Sequence of chain 1.A:
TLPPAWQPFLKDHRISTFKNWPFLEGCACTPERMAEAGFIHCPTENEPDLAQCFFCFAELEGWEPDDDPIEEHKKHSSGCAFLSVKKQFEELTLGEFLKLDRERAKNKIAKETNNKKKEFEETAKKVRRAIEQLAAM

Binding-site contacts:
Ligand atom CA contacts residue GLY70 of chain 1.A at 3.4 Å.
Ligand atom CG2 contacts residue GLU67 of chain 1.A at 3.8 Å.
Ligand atom CA contacts residue GLU69 of chain 1.A at 4.0 Å.
Ligand atom CD contacts residue GLU67 of chain 1.A at 4.0 Å.
Ligand atom OG1 contacts residue HIS84 of chain 1.A at 3.6 Å.
Ligand atom C contacts residue GLU80 of chain 1.A at 3.6 Å.
Ligand atom CA contacts residue GLU69 of chain 1.A at 3.6 Å.
Ligand atom CD contacts residue GLU55 of chain 1.A at 3.5 Å.
Ligand atom N contacts residue GLU69 of chain 1.A at 2.7 Å (salt-bridge).
Ligand atom N contacts residue LEU68 of chain 1.A at 4.0 Å.
Ligand atom O contacts residue GLU69 of chain 1.A at 2.7 Å (salt-bridge).
Ligand atom CD contacts residue LEU58 of chain 1.A at 4.0 Å (hydrophobic).
Ligand atom CZ contacts residue GLU69 of chain 1.A at 3.7 Å.
Ligand atom O contacts residue GLU80 of chain 1.A at 3.2 Å (salt-bridge).
Ligand atom C contacts residue GLU67 of chain 1.A at 4.0 Å.
Ligand atom C contacts residue GLU69 of chain 1.A at 3.6 Å.
Ligand atom N contacts residue ASP75 of chain 1.A at 2.6 Å (salt-bridge).
Ligand atom CA contacts residue ASP75 of chain 1.A at 3.5 Å.
Ligand atom CG contacts residue GLU69 of chain 1.A at 3.4 Å.
Ligand atom CA contacts residue GLU67 of chain 1.A at 3.5 Å.
Ligand atom C contacts residue GLU69 of chain 1.A at 3.6 Å.
Ligand atom N contacts residue GLY70 of chain 1.A at 3.8 Å.
Ligand atom NZ contacts residue GLU55 of chain 1.A at 4.1 Å.
Ligand atom CG contacts residue GLU55 of chain 1.A at 3.9 Å.
Ligand atom CB contacts residue GLU80 of chain 1.A at 3.4 Å.
Ligand atom N contacts residue GLU80 of chain 1.A at 2.8 Å (salt-bridge).
Ligand atom C contacts residue LEU68 of chain 1.A at 4.1 Å (hydrophobic).
Ligand atom C contacts residue HIS84 of chain 1.A at 4.0 Å.
Ligand atom CB contacts residue TRP71 of chain 1.A at 3.7 Å (hydrophobic).
Ligand atom CE contacts residue GLU55 of chain 1.A at 3.3 Å.
Ligand atom CB contacts residue ASP75 of chain 1.A at 3.6 Å.
Ligand atom O contacts residue HIS84 of chain 1.A at 3.1 Å (h-bond).
Ligand atom NH1 contacts residue GLU69 of chain 1.A at 4.0 Å.
Ligand atom CA contacts residue HIS84 of chain 1.A at 4.0 Å.
Ligand atom N contacts residue GLU67 of chain 1.A at 3.4 Å (salt-bridge).
Ligand atom CB contacts residue GLU69 of chain 1.A at 3.7 Å.
Ligand atom CA contacts residue GLU69 of chain 1.A at 3.5 Å.
Ligand atom CA contacts residue GLU80 of chain 1.A at 3.4 Å.
Ligand atom O contacts residue LEU68 of chain 1.A at 3.4 Å.
Ligand atom NH2 contacts residue GLU69 of chain 1.A at 2.6 Å (salt-bridge).

The protein below binds the small molecule below.
Small molecule (SMILES): C[C@H](N)C(=O)N[C@@H](CCCN=C(N)N)C(=O)N[C@H](C(=O)N[C@@H](CCCCN)C(=O)N[C@H](C=O)CCC(N)=O)[C@@H](C)O